Sequence of chain 1.B:
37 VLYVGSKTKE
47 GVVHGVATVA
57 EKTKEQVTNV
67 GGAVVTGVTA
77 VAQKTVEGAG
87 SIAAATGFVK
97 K

Sequence of chain 1.D:
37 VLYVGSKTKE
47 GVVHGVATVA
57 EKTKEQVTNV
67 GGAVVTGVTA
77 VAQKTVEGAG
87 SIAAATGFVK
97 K

This small molecule binds to this protein.
Small molecule (SMILES): Cc1ccc2c(c1)sc(-c1ccc(N(C)C)cc1)[n+]2C

Binding-site contacts:
Ligand atom C17 contacts residue TFX1 of chain 1.L at 4.4 Å.
Ligand atom C11 contacts residue TFX1 of chain 1.P at 3.9 Å.
Ligand atom C18 contacts residue TYR39 of chain 1.D at 4.2 Å (hydrophobic).
Ligand atom C9 contacts residue TFX1 of chain 1.L at 4.4 Å.
Ligand atom C10 contacts residue TFX1 of chain 1.L at 4.5 Å.
Ligand atom C8 contacts residue TFX1 of chain 1.P at 4.0 Å.
Ligand atom C10 contacts residue TFX1 of chain 1.P at 4.0 Å.
Ligand atom C12 contacts residue TFX1 of chain 1.P at 4.0 Å.
Ligand atom C16 contacts residue TFX1 of chain 1.L at 3.5 Å.
Ligand atom S1 contacts residue TFX1 of chain 1.L at 4.5 Å.
Ligand atom C2 contacts residue TFX1 of chain 1.L at 4.3 Å.
Ligand atom C18 contacts residue TYR39 of chain 1.B at 2.4 Å (hydrophobic).
Ligand atom C11 contacts residue TYR39 of chain 1.B at 3.3 Å (hydrophobic).
Ligand atom N2 contacts residue TFX1 of chain 1.L at 3.8 Å.
Ligand atom C9 contacts residue TFX1 of chain 1.P at 4.1 Å.
Ligand atom C15 contacts residue TFX1 of chain 1.L at 4.3 Å.
Ligand atom C8 contacts residue TFX1 of chain 1.L at 4.4 Å.
Ligand atom C7 contacts residue TFX1 of chain 1.L at 4.5 Å.
Ligand atom C4 contacts residue TFX1 of chain 1.P at 4.0 Å.
Ligand atom N1 contacts residue TFX1 of chain 1.L at 4.3 Å.
Ligand atom C13 contacts residue TFX1 of chain 1.P at 4.3 Å.
Ligand atom C14 contacts residue TFX1 of chain 1.P at 4.4 Å.
Ligand atom S1 contacts residue TFX1 of chain 1.P at 4.3 Å.
Ligand atom C12 contacts residue TYR39 of chain 1.B at 3.3 Å (hydrophobic).
Ligand atom N1 contacts residue TFX1 of chain 1.P at 4.2 Å.
Ligand atom C5 contacts residue TFX1 of chain 1.P at 4.2 Å.